Sequence of chain 1.B:
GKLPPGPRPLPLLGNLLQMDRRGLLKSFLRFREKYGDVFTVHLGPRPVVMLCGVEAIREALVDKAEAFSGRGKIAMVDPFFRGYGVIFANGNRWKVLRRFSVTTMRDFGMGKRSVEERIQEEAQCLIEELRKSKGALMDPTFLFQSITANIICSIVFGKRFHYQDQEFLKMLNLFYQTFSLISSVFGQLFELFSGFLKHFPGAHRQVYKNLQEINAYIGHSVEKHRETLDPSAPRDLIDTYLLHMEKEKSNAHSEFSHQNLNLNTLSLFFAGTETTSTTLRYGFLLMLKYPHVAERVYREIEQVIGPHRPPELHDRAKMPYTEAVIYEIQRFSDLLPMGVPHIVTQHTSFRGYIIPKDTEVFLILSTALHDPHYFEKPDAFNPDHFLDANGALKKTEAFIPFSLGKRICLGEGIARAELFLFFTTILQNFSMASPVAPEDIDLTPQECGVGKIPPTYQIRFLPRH

Binding-site contacts:
Ligand atom C7 contacts residue TYR225 of chain 1.B at 3.2 Å (hydrophobic).
Ligand atom O12 contacts residue GLU175 of chain 1.B at 3.5 Å (salt-bridge).
Ligand atom C10 contacts residue PHE165 of chain 1.B at 4.1 Å (hydrophobic).
Ligand atom C1 contacts residue TYR225 of chain 1.B at 3.5 Å (hydrophobic).
Ligand atom C4 contacts residue PHE169 of chain 1.B at 3.8 Å (hydrophobic).
Ligand atom C3 contacts residue GLU175 of chain 1.B at 3.8 Å.
Ligand atom C10 contacts residue CYS161 of chain 1.B at 4.0 Å (hydrophobic).
Ligand atom C5 contacts residue MET179 of chain 1.B at 3.6 Å (hydrophobic).
Ligand atom C5 contacts residue PHE176 of chain 1.B at 4.0 Å (hydrophobic).
Ligand atom C19 contacts residue TYR225 of chain 1.B at 3.7 Å (hydrophobic).
Ligand atom O20 contacts residue TYR225 of chain 1.B at 4.1 Å.
Ligand atom C3 contacts residue PHE176 of chain 1.B at 3.8 Å (hydrophobic).
Ligand atom O22 contacts residue GLU175 of chain 1.B at 2.2 Å (salt-bridge).
Ligand atom C9 contacts residue PHE183 of chain 1.B at 3.7 Å (hydrophobic).
Ligand atom O20 contacts residue HIS228 of chain 1.B at 3.5 Å.
Ligand atom C9 contacts residue PHE277 of chain 1.B at 3.5 Å (hydrophobic).
Ligand atom C15 contacts residue TYR225 of chain 1.B at 4.0 Å (hydrophobic).
Ligand atom C6 contacts residue MET179 of chain 1.B at 4.2 Å (hydrophobic).
Ligand atom O12 contacts residue TYR225 of chain 1.B at 4.2 Å.
Ligand atom C2 contacts residue TYR225 of chain 1.B at 3.5 Å (hydrophobic).
Ligand atom C4 contacts residue TYR225 of chain 1.B at 3.5 Å (hydrophobic).
Ligand atom C8 contacts residue TYR225 of chain 1.B at 3.6 Å (hydrophobic).
Ligand atom C2 contacts residue GLU175 of chain 1.B at 4.0 Å.
Ligand atom C1 contacts residue GLU175 of chain 1.B at 3.9 Å.
Ligand atom C13 contacts residue TYR225 of chain 1.B at 4.2 Å (hydrophobic).
Ligand atom C6 contacts residue TYR225 of chain 1.B at 4.0 Å (hydrophobic).
Ligand atom C7 contacts residue MET179 of chain 1.B at 3.7 Å (hydrophobic).
Ligand atom C4 contacts residue MET179 of chain 1.B at 4.0 Å (hydrophobic).
Ligand atom C11 contacts residue PHE176 of chain 1.B at 4.2 Å (hydrophobic).
Ligand atom C5 contacts residue PHE169 of chain 1.B at 4.2 Å (hydrophobic).
Ligand atom O14 contacts residue TYR225 of chain 1.B at 3.1 Å.
Ligand atom C8 contacts residue ILE222 of chain 1.B at 4.2 Å (hydrophobic).
Ligand atom C8 contacts residue ILE226 of chain 1.B at 4.2 Å (hydrophobic).
Ligand atom C8 contacts residue PHE165 of chain 1.B at 4.2 Å (hydrophobic).
Ligand atom C3 contacts residue MET179 of chain 1.B at 4.2 Å (hydrophobic).
Ligand atom C10 contacts residue PHE277 of chain 1.B at 3.1 Å (hydrophobic).
Ligand atom C11 contacts residue MET179 of chain 1.B at 4.2 Å (hydrophobic).
Ligand atom C18 contacts residue GLU175 of chain 1.B at 3.2 Å.
Ligand atom C13 contacts residue GLU175 of chain 1.B at 4.0 Å.
Ligand atom C3 contacts residue PHE169 of chain 1.B at 3.9 Å (hydrophobic).

This protein binds this small molecule.
Small molecule (SMILES): OC[C@H]1O[C@H](O[C@H]2[C@H](O)[C@@H](O)[C@H](OCCCCCC3CCCCC3)O[C@@H]2CO)[C@H](O)[C@@H](O)[C@@H]1O